Binding-site contacts:
Ligand atom C2 contacts residue ARG460 of chain 1.A at 4.0 Å.
Ligand atom C7 contacts residue ASN390 of chain 1.A at 3.8 Å.
Ligand atom C7 contacts residue PHE388 of chain 1.A at 4.4 Å (hydrophobic).
Ligand atom C2 contacts residue ASN390 of chain 1.A at 2.5 Å.
Ligand atom O5 contacts residue ASN390 of chain 1.A at 2.4 Å (h-bond).
Ligand atom C4 contacts residue ARG460 of chain 1.A at 4.1 Å.
Ligand atom N2 contacts residue ASN390 of chain 1.A at 2.9 Å (h-bond).
Ligand atom O7 contacts residue ASN390 of chain 1.A at 4.3 Å.
Ligand atom O5 contacts residue ARG460 of chain 1.A at 3.9 Å.
Ligand atom N2 contacts residue PHE388 of chain 1.A at 4.4 Å.
Ligand atom C6 contacts residue VAL456 of chain 1.A at 4.1 Å (hydrophobic).
Ligand atom C3 contacts residue ARG460 of chain 1.A at 3.8 Å.
Ligand atom C5 contacts residue ASN390 of chain 1.A at 3.7 Å.
Ligand atom O4 contacts residue ARG460 of chain 1.A at 3.8 Å.
Ligand atom C5 contacts residue ARG460 of chain 1.A at 3.6 Å.
Ligand atom N2 contacts residue ARG460 of chain 1.A at 4.3 Å.
Ligand atom C1 contacts residue ARG460 of chain 1.A at 3.4 Å.
Ligand atom C4 contacts residue ASN390 of chain 1.A at 4.2 Å.
Ligand atom C3 contacts residue ASN390 of chain 1.A at 3.8 Å.
Ligand atom O6 contacts residue VAL456 of chain 1.A at 4.2 Å.
Ligand atom C6 contacts residue ARG460 of chain 1.A at 3.8 Å.
Ligand atom C8 contacts residue PHE388 of chain 1.A at 3.3 Å (hydrophobic).
Ligand atom C1 contacts residue ASN390 of chain 1.A at 1.4 Å.

A small-molecule ligand and the protein it binds are described below.
Small molecule (SMILES): CC(=O)N[C@@H]1[C@@H](O)[C@H](O)[C@@H](CO)O[C@H]1O

Sequence of chain 1.A:
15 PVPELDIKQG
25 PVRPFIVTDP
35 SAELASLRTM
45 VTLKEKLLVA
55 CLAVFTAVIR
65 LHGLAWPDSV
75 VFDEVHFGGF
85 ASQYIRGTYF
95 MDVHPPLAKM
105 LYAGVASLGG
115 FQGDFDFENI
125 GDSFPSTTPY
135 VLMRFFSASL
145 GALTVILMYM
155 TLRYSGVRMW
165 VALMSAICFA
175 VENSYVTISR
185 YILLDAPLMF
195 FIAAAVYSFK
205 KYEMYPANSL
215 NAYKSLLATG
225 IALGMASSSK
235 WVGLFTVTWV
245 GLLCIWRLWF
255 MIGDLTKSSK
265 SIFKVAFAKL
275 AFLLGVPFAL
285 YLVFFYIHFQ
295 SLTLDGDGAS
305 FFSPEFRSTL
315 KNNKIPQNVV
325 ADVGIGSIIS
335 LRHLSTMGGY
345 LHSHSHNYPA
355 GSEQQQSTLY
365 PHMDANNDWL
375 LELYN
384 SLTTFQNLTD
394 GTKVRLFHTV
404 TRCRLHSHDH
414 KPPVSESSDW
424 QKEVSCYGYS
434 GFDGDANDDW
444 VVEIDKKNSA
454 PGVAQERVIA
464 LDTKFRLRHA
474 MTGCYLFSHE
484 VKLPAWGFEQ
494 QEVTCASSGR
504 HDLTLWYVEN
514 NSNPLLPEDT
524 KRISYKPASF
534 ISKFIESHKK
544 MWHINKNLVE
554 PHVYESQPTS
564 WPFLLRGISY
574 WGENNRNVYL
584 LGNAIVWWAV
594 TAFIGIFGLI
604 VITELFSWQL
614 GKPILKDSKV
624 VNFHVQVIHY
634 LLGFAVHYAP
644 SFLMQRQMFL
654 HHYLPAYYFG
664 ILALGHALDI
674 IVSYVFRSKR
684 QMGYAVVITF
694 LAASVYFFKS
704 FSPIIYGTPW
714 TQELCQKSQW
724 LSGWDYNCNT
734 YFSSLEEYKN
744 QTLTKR